This protein binds this small molecule.
Small molecule (SMILES): Nc1ccn([C@@H]2CO[C@H](CO)O2)c(=O)n1

Sequence of chain 1.A:
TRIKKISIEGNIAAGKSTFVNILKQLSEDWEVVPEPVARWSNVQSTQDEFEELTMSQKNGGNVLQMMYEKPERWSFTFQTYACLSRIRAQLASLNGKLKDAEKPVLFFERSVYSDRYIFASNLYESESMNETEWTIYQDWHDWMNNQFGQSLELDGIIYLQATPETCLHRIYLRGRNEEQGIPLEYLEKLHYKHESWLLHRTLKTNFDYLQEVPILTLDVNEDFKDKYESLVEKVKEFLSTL

Binding-site contacts:
Ligand atom O4 contacts residue ARG148 of chain 1.A at 3.0 Å (salt-bridge).
Ligand atom O1 contacts residue GLN117 of chain 1.A at 3.8 Å.
Ligand atom N2 contacts residue PHE116 of chain 1.A at 3.4 Å.
Ligand atom C1 contacts residue GLN117 of chain 1.A at 3.9 Å.
Ligand atom O4 contacts residue GLU73 of chain 1.A at 3.1 Å (salt-bridge).
Ligand atom C5 contacts residue TRP78 of chain 1.A at 3.9 Å (hydrophobic).
Ligand atom O1 contacts residue PHE157 of chain 1.A at 3.5 Å.
Ligand atom N3 contacts residue ALA120 of chain 1.A at 4.0 Å.
Ligand atom C5 contacts residue GLU73 of chain 1.A at 4.0 Å.
Ligand atom C4 contacts residue PHE157 of chain 1.A at 3.7 Å (hydrophobic).
Ligand atom C6 contacts residue LEU102 of chain 1.A at 3.6 Å (hydrophobic).
Ligand atom N3 contacts residue GLN117 of chain 1.A at 2.9 Å (h-bond).
Ligand atom C4 contacts residue TYR106 of chain 1.A at 3.9 Å (hydrophobic).
Ligand atom C3 contacts residue GLN117 of chain 1.A at 3.8 Å.
Ligand atom C1 contacts residue PHE157 of chain 1.A at 3.3 Å (hydrophobic).
Ligand atom N2 contacts residue PHE157 of chain 1.A at 3.3 Å.
Ligand atom O3 contacts residue ARG148 of chain 1.A at 3.7 Å.
Ligand atom C5 contacts residue PHE157 of chain 1.A at 3.8 Å (hydrophobic).
Ligand atom O2 contacts residue TRP78 of chain 1.A at 3.5 Å.
Ligand atom O1 contacts residue MET105 of chain 1.A at 3.9 Å.
Ligand atom O1 contacts residue PHE116 of chain 1.A at 3.6 Å.
Ligand atom C7 contacts residue TRP78 of chain 1.A at 3.9 Å (hydrophobic).
Ligand atom O1 contacts residue TYR224 of chain 1.A at 3.9 Å.
Ligand atom C8 contacts residue GLU73 of chain 1.A at 3.2 Å.
Ligand atom N1 contacts residue PHE157 of chain 1.A at 3.5 Å.
Ligand atom O2 contacts residue TYR106 of chain 1.A at 4.0 Å.
Ligand atom C5 contacts residue ASP153 of chain 1.A at 3.8 Å.
Ligand atom N3 contacts residue ASP153 of chain 1.A at 2.9 Å (salt-bridge).
Ligand atom C6 contacts residue TYR106 of chain 1.A at 3.3 Å (hydrophobic).
Ligand atom N3 contacts residue PHE157 of chain 1.A at 3.7 Å.
Ligand atom N2 contacts residue GLN117 of chain 1.A at 3.0 Å (h-bond).
Ligand atom C3 contacts residue PHE157 of chain 1.A at 3.5 Å (hydrophobic).
Ligand atom C3 contacts residue ASP153 of chain 1.A at 3.8 Å.
Ligand atom O2 contacts residue LEU102 of chain 1.A at 3.5 Å.
Ligand atom C7 contacts residue ARG148 of chain 1.A at 3.6 Å.
Ligand atom C8 contacts residue ARG148 of chain 1.A at 3.9 Å.
Ligand atom C1 contacts residue PHE116 of chain 1.A at 3.6 Å (hydrophobic).
Ligand atom C7 contacts residue PHE157 of chain 1.A at 3.9 Å (hydrophobic).
Ligand atom C5 contacts residue ARG124 of chain 1.A at 3.7 Å.
Ligand atom O3 contacts residue ILE50 of chain 1.A at 3.6 Å.